Binding-site contacts:
Ligand atom N4 contacts residue TYR99 of chain 1.B at 3.8 Å.
Ligand atom C12 contacts residue VAL100 of chain 1.B at 3.8 Å (hydrophobic).
Ligand atom C10 contacts residue LEU155 of chain 1.B at 3.5 Å (hydrophobic).
Ligand atom C2 contacts residue MET29 of chain 1.B at 3.5 Å (hydrophobic).
Ligand atom C9 contacts residue LEU155 of chain 1.B at 3.9 Å (hydrophobic).
Ligand atom C12 contacts residue LEU155 of chain 1.B at 3.8 Å (hydrophobic).
Ligand atom N5 contacts residue GLU70 of chain 1.B at 3.3 Å (salt-bridge).
Ligand atom C18 contacts residue SER165 of chain 1.B at 3.8 Å.
Ligand atom C5 contacts residue LEU155 of chain 1.B at 3.9 Å (hydrophobic).
Ligand atom C20 contacts residue ASP109 of chain 1.B at 3.2 Å.
Ligand atom C17 contacts residue TYR99 of chain 1.B at 3.5 Å (hydrophobic).
Ligand atom O contacts residue LYS50 of chain 1.B at 2.9 Å (salt-bridge).
Ligand atom C9 contacts residue MET102 of chain 1.B at 3.8 Å (hydrophobic).
Ligand atom C18 contacts residue LEU155 of chain 1.B at 3.8 Å (hydrophobic).
Ligand atom O contacts residue ASP166 of chain 1.B at 3.9 Å.
Ligand atom C9 contacts residue ALA48 of chain 1.B at 3.4 Å (hydrophobic).
Ligand atom N5 contacts residue LYS50 of chain 1.B at 3.8 Å.
Ligand atom N4 contacts residue MET102 of chain 1.B at 3.8 Å.
Ligand atom C contacts residue ASP109 of chain 1.B at 3.5 Å.
Ligand atom N4 contacts residue ALA48 of chain 1.B at 3.4 Å.
Ligand atom C19 contacts residue LYS50 of chain 1.B at 3.6 Å.
Ligand atom C8 contacts residue MET102 of chain 1.B at 3.3 Å (hydrophobic).
Ligand atom C1 contacts residue ASP109 of chain 1.B at 3.7 Å.
Ligand atom N3 contacts residue MET102 of chain 1.B at 2.9 Å (h-bond).
Ligand atom N contacts residue ASP109 of chain 1.B at 2.8 Å (salt-bridge).
Ligand atom C12 contacts residue ALA48 of chain 1.B at 3.7 Å (hydrophobic).
Ligand atom C14 contacts residue TYR99 of chain 1.B at 3.9 Å (hydrophobic).
Ligand atom C15 contacts residue VAL37 of chain 1.B at 3.7 Å (hydrophobic).
Ligand atom N3 contacts residue ALA48 of chain 1.B at 3.8 Å.
Ligand atom C13 contacts residue LEU155 of chain 1.B at 3.8 Å (hydrophobic).
Ligand atom C11 contacts residue LEU155 of chain 1.B at 3.3 Å (hydrophobic).
Ligand atom N4 contacts residue VAL100 of chain 1.B at 2.8 Å (h-bond).
Ligand atom C10 contacts residue ALA48 of chain 1.B at 3.7 Å (hydrophobic).
Ligand atom C12 contacts residue TYR99 of chain 1.B at 3.4 Å (hydrophobic).
Ligand atom C6 contacts residue ASP109 of chain 1.B at 3.5 Å.
Ligand atom N5 contacts residue TYR99 of chain 1.B at 2.9 Å (h-bond).
Ligand atom C9 contacts residue VAL100 of chain 1.B at 3.8 Å (hydrophobic).
Ligand atom C20 contacts residue MET29 of chain 1.B at 3.5 Å (hydrophobic).
Ligand atom N2 contacts residue MET29 of chain 1.B at 3.9 Å.
Ligand atom N3 contacts residue TYR101 of chain 1.B at 3.8 Å.

The small molecule below binds the protein below.
Small molecule (SMILES): CN(C)C1CCC(Nc2ncnc3[nH]cc(C4CCC(C(N)=O)CC4)c23)CC1

Sequence of chain 1.B:
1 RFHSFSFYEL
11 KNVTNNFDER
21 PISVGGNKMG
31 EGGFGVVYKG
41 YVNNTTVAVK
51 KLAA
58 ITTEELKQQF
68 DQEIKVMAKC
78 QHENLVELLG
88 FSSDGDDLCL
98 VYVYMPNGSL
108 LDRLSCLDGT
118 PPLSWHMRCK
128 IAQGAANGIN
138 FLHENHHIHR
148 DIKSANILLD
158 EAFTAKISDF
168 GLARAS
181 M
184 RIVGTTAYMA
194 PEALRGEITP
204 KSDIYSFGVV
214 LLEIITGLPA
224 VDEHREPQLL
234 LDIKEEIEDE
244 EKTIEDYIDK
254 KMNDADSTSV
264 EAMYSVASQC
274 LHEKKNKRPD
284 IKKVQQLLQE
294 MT